Binding-site contacts:
Ligand atom C2 contacts residue ASN12 of chain 30.D at 3.3 Å.
Ligand atom C7 contacts residue ASN12 of chain 30.D at 3.9 Å.
Ligand atom C5 contacts residue ASN12 of chain 30.D at 4.1 Å.
Ligand atom O5 contacts residue ASN12 of chain 30.D at 2.7 Å (h-bond).
Ligand atom N2 contacts residue ASN12 of chain 30.D at 3.8 Å.
Ligand atom O7 contacts residue ASN12 of chain 30.D at 3.6 Å.
Ligand atom C1 contacts residue ASN12 of chain 30.D at 2.2 Å.

Sequence of chain 30.D:
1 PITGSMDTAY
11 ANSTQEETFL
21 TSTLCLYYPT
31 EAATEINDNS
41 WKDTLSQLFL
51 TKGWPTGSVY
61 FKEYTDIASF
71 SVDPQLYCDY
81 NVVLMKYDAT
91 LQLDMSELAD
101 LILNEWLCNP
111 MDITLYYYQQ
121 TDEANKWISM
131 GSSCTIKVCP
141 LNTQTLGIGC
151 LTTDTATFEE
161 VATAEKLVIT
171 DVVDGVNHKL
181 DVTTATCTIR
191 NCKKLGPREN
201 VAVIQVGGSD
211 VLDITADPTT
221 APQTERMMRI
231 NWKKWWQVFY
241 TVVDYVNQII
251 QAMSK

This protein binds this small molecule.
Small molecule (SMILES): CC(=O)N[C@H]1[C@H](O[C@H]2[C@H](O)[C@@H](NC(C)=O)CO[C@@H]2CO)O[C@H](CO)[C@@H](O)[C@@H]1O